Binding-site contacts:
Ligand atom C4 contacts residue GLY189 of chain 1.B at 3.7 Å.
Ligand atom O1A contacts residue TYR44 of chain 1.B at 3.2 Å.
Ligand atom O1B contacts residue ALA11 of chain 1.B at 3.5 Å.
Ligand atom O6 contacts residue GLY189 of chain 1.B at 3.8 Å.
Ligand atom O1A contacts residue LYS165 of chain 1.B at 2.9 Å (salt-bridge).
Ligand atom C5 contacts residue SER208 of chain 1.B at 4.0 Å.
Ligand atom C1 contacts residue TYR44 of chain 1.B at 3.9 Å (hydrophobic).
Ligand atom C6 contacts residue GLY189 of chain 1.B at 3.2 Å.
Ligand atom C8 contacts residue SER208 of chain 1.B at 3.8 Å.
Ligand atom O2 contacts residue LYS165 of chain 1.B at 3.5 Å (salt-bridge).
Ligand atom O6 contacts residue ASP191 of chain 1.B at 2.9 Å (salt-bridge).
Ligand atom O1A contacts residue SER48 of chain 1.B at 3.2 Å (h-bond).
Ligand atom O2 contacts residue ILE206 of chain 1.B at 3.5 Å.
Ligand atom C6 contacts residue ASP191 of chain 1.B at 3.5 Å.
Ligand atom O8 contacts residue SER208 of chain 1.B at 2.9 Å (h-bond).
Ligand atom O6 contacts residue GLY207 of chain 1.B at 3.2 Å.
Ligand atom O7 contacts residue ASP191 of chain 1.B at 3.3 Å (salt-bridge).
Ligand atom C9 contacts residue LEU247 of chain 1.B at 3.6 Å (hydrophobic).
Ligand atom C10 contacts residue TYR252 of chain 1.B at 3.8 Å (hydrophobic).
Ligand atom C1 contacts residue LYS165 of chain 1.B at 3.7 Å.
Ligand atom C2 contacts residue LYS165 of chain 1.B at 3.7 Å.
Ligand atom O1B contacts residue SER49 of chain 1.B at 2.9 Å (h-bond).
Ligand atom C1 contacts residue SER48 of chain 1.B at 3.5 Å.
Ligand atom C8 contacts residue ILE251 of chain 1.B at 3.9 Å (hydrophobic).
Ligand atom C5 contacts residue GLY189 of chain 1.B at 3.9 Å.
Ligand atom C7 contacts residue ASP191 of chain 1.B at 3.7 Å.
Ligand atom C7 contacts residue SER208 of chain 1.B at 3.5 Å.
Ligand atom O1B contacts residue GLY47 of chain 1.B at 3.6 Å.
Ligand atom O4 contacts residue GLY189 of chain 1.B at 2.9 Å (h-bond).
Ligand atom O1A contacts residue GLY47 of chain 1.B at 3.4 Å.
Ligand atom O7 contacts residue GLY189 of chain 1.B at 4.0 Å.
Ligand atom C1 contacts residue SER49 of chain 1.B at 3.8 Å.
Ligand atom O8 contacts residue ILE251 of chain 1.B at 3.3 Å.
Ligand atom O10 contacts residue TYR252 of chain 1.B at 2.8 Å (h-bond).
Ligand atom O7 contacts residue GLU192 of chain 1.B at 3.2 Å (salt-bridge).
Ligand atom O6 contacts residue SER208 of chain 1.B at 2.7 Å (h-bond).
Ligand atom C9 contacts residue ILE251 of chain 1.B at 3.4 Å (hydrophobic).
Ligand atom O9 contacts residue GLU192 of chain 1.B at 2.9 Å (salt-bridge).
Ligand atom O1B contacts residue SER48 of chain 1.B at 3.3 Å (h-bond).
Ligand atom C6 contacts residue SER208 of chain 1.B at 3.8 Å.

Sequence of chain 1.B:
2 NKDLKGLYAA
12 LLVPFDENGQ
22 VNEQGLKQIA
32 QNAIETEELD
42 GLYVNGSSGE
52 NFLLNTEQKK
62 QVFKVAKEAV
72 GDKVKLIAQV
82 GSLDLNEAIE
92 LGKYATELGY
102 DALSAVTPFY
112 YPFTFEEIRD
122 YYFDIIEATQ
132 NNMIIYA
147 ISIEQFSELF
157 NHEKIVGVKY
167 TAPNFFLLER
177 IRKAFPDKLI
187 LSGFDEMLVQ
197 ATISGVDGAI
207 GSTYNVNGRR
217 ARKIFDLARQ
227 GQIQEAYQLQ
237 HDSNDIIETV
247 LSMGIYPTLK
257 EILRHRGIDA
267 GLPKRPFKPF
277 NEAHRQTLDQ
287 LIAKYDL

This protein binds this small molecule.
Small molecule (SMILES): CC(=O)N[C@@H]([C@@H](O)[C@H](O)[C@H](O)CO)[C@@H](O)C[C@H](O)C(=O)O